A small-molecule ligand and the protein it binds are described below.
Small molecule (SMILES): CC(C)[C@H](NC(=O)[C@@H](NC(=O)[C@H](C)NC(=O)[C@@H]1CCCN1C(=O)[C@@H](N)Cc1ccccc1)[C@@H](C)OP(=O)(O)O)C(=O)O

Sequence of chain 2.A:
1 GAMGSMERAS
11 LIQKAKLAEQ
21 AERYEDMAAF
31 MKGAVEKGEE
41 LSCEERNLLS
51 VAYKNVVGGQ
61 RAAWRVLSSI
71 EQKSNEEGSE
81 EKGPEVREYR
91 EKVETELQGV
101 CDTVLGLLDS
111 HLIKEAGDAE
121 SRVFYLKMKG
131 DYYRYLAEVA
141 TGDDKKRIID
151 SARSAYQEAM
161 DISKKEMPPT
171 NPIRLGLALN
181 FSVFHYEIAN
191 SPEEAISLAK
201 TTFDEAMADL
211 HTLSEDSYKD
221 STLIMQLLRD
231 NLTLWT

Binding-site contacts:
Ligand atom CG1 contacts residue MVO1 of chain 2.E at 3.7 Å.
Ligand atom O2P contacts residue LYS54 of chain 2.A at 3.4 Å (salt-bridge).
Ligand atom CB contacts residue ARG65 of chain 2.A at 3.6 Å.
Ligand atom C contacts residue ASN180 of chain 2.A at 3.6 Å.
Ligand atom O1P contacts residue ARG61 of chain 2.A at 3.0 Å (salt-bridge).
Ligand atom CG contacts residue VAL183 of chain 2.A at 3.8 Å (hydrophobic).
Ligand atom N contacts residue ASN180 of chain 2.A at 3.0 Å (h-bond).
Ligand atom O1P contacts residue ARG134 of chain 2.A at 2.8 Å (salt-bridge).
Ligand atom O contacts residue ASN180 of chain 2.A at 2.9 Å (h-bond).
Ligand atom O contacts residue LEU179 of chain 2.A at 3.4 Å.
Ligand atom N contacts residue ASN231 of chain 2.A at 2.9 Å (h-bond).
Ligand atom O3P contacts residue ARG134 of chain 2.A at 2.8 Å (salt-bridge).
Ligand atom CG2 contacts residue ASN180 of chain 2.A at 3.6 Å.
Ligand atom CG2 contacts residue GLY176 of chain 2.A at 3.5 Å.
Ligand atom O contacts residue LYS54 of chain 2.A at 3.5 Å (salt-bridge).
Ligand atom CB contacts residue VAL183 of chain 2.A at 3.9 Å (hydrophobic).
Ligand atom CB contacts residue ASN231 of chain 2.A at 3.6 Å.
Ligand atom O3P contacts residue TYR135 of chain 2.A at 2.6 Å (h-bond).
Ligand atom O contacts residue VAL183 of chain 2.A at 3.5 Å.
Ligand atom CA contacts residue ASN231 of chain 2.A at 3.6 Å.
Ligand atom O contacts residue ASN231 of chain 2.A at 3.0 Å (h-bond).
Ligand atom CG1 contacts residue LEU227 of chain 2.A at 3.5 Å (hydrophobic).
Ligand atom CA contacts residue ASN231 of chain 2.A at 3.8 Å.
Ligand atom P contacts residue TYR135 of chain 2.A at 3.8 Å.
Ligand atom O2P contacts residue ARG61 of chain 2.A at 2.9 Å (salt-bridge).
Ligand atom CG2 contacts residue MVO1 of chain 2.E at 3.9 Å.
Ligand atom C contacts residue LYS127 of chain 2.A at 3.7 Å.
Ligand atom C contacts residue ASN231 of chain 2.A at 3.7 Å.
Ligand atom CG1 contacts residue LEU179 of chain 2.A at 3.8 Å (hydrophobic).
Ligand atom OXT contacts residue MVO1 of chain 2.E at 3.6 Å.
Ligand atom CB contacts residue ASN180 of chain 2.A at 3.2 Å.
Ligand atom CA contacts residue LEU179 of chain 2.A at 3.8 Å (hydrophobic).
Ligand atom CG2 contacts residue ARG134 of chain 2.A at 3.8 Å.
Ligand atom CG2 contacts residue VAL183 of chain 2.A at 3.7 Å (hydrophobic).
Ligand atom OXT contacts residue LYS54 of chain 2.A at 3.7 Å.
Ligand atom O contacts residue LYS127 of chain 2.A at 2.8 Å (salt-bridge).
Ligand atom CB contacts residue ASN231 of chain 2.A at 3.6 Å.
Ligand atom P contacts residue ARG134 of chain 2.A at 3.8 Å.
Ligand atom CA contacts residue ASN180 of chain 2.A at 3.2 Å.
Ligand atom P contacts residue ARG61 of chain 2.A at 3.6 Å.